Binding-site contacts:
Ligand atom C2 contacts residue HIS326 of chain 1.E at 4.0 Å.
Ligand atom C1 contacts residue SER408 of chain 1.E at 4.3 Å.
Ligand atom C5 contacts residue SER408 of chain 1.E at 4.4 Å.
Ligand atom O7 contacts residue ASN292 of chain 1.E at 4.2 Å.
Ligand atom O5 contacts residue SER408 of chain 1.E at 3.5 Å (h-bond).
Ligand atom C5 contacts residue ASN328 of chain 1.E at 3.8 Å.
Ligand atom C7 contacts residue HIS326 of chain 1.E at 3.9 Å.
Ligand atom C6 contacts residue SER408 of chain 1.E at 4.1 Å.
Ligand atom O5 contacts residue THR410 of chain 1.E at 4.2 Å.
Ligand atom C7 contacts residue ASN328 of chain 1.E at 3.5 Å.
Ligand atom O6 contacts residue SER408 of chain 1.E at 3.3 Å (h-bond).
Ligand atom C3 contacts residue HIS326 of chain 1.E at 4.0 Å.
Ligand atom C3 contacts residue ASN328 of chain 1.E at 3.9 Å.
Ligand atom O5 contacts residue ASN328 of chain 1.E at 2.4 Å (h-bond).
Ligand atom N2 contacts residue HIS326 of chain 1.E at 3.1 Å (h-bond).
Ligand atom O3 contacts residue HIS326 of chain 1.E at 4.5 Å.
Ligand atom O7 contacts residue ASN328 of chain 1.E at 3.7 Å.
Ligand atom C8 contacts residue THR294 of chain 1.E at 3.6 Å.
Ligand atom C7 contacts residue ASN292 of chain 1.E at 4.3 Å.
Ligand atom C8 contacts residue ASN292 of chain 1.E at 3.4 Å.
Ligand atom C1 contacts residue THR410 of chain 1.E at 4.1 Å.
Ligand atom C2 contacts residue ASN328 of chain 1.E at 2.5 Å.
Ligand atom C4 contacts residue ASN328 of chain 1.E at 4.3 Å.
Ligand atom N2 contacts residue ASN328 of chain 1.E at 2.9 Å (h-bond).
Ligand atom C8 contacts residue HIS326 of chain 1.E at 3.8 Å.
Ligand atom C8 contacts residue ASN328 of chain 1.E at 4.4 Å.
Ligand atom C1 contacts residue HIS326 of chain 1.E at 4.4 Å.
Ligand atom C1 contacts residue ASN328 of chain 1.E at 1.5 Å.

Sequence of chain 1.E:
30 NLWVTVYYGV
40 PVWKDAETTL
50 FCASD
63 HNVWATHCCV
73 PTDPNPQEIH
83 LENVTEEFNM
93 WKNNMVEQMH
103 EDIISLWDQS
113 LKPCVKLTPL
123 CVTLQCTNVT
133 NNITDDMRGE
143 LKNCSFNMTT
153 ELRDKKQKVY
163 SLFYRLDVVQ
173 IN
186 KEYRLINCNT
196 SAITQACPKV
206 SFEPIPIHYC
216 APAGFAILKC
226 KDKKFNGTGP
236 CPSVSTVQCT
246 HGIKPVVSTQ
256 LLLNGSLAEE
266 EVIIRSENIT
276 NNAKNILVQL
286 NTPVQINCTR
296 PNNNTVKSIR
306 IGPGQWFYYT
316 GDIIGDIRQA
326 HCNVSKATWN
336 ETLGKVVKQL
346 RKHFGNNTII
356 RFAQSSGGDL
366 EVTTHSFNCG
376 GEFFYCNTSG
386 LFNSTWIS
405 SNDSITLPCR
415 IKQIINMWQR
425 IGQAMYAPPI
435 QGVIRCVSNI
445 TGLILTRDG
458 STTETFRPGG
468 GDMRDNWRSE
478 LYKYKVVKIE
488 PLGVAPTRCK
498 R

The small molecule below binds the protein below.
Small molecule (SMILES): CC(=O)N[C@H]1[C@H](O[C@H]2[C@H](O)[C@@H](NC(C)=O)CO[C@@H]2CO)O[C@H](CO)[C@@H](O[C@@H]2O[C@H](CO)[C@@H](O)[C@H](O)[C@@H]2O)[C@@H]1O